The small molecule below binds the protein below.
Small molecule (SMILES): CC(=O)N[C@@H]1[C@@H](O)[C@H](O)[C@@H](CO)O[C@H]1O

Binding-site contacts:
Ligand atom C5 contacts residue ASN121 of chain 1.A at 3.7 Å.
Ligand atom O7 contacts residue ASN121 of chain 1.A at 3.1 Å (h-bond).
Ligand atom O6 contacts residue GLU167 of chain 1.A at 4.3 Å.
Ligand atom N2 contacts residue ASN121 of chain 1.A at 2.9 Å (h-bond).
Ligand atom C2 contacts residue ASN121 of chain 1.A at 2.5 Å.
Ligand atom C7 contacts residue ASN121 of chain 1.A at 3.2 Å.
Ligand atom C6 contacts residue THR123 of chain 1.A at 4.0 Å.
Ligand atom O6 contacts residue THR123 of chain 1.A at 3.7 Å.
Ligand atom O5 contacts residue THR123 of chain 1.A at 4.0 Å.
Ligand atom O5 contacts residue ASN121 of chain 1.A at 2.4 Å (h-bond).
Ligand atom C1 contacts residue ASN121 of chain 1.A at 1.4 Å.
Ligand atom C5 contacts residue THR123 of chain 1.A at 4.2 Å.
Ligand atom C3 contacts residue ASN121 of chain 1.A at 3.8 Å.
Ligand atom C8 contacts residue ASN121 of chain 1.A at 4.3 Å.
Ligand atom C4 contacts residue ASN121 of chain 1.A at 4.2 Å.

Sequence of chain 1.A:
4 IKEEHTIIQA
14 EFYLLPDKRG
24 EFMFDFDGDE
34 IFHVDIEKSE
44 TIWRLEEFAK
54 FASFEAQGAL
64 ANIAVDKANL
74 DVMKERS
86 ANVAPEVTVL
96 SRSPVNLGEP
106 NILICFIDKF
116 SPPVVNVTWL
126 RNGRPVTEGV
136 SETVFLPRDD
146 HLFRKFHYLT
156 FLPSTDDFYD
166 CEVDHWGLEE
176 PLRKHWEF